Sequence of chain 1.B:
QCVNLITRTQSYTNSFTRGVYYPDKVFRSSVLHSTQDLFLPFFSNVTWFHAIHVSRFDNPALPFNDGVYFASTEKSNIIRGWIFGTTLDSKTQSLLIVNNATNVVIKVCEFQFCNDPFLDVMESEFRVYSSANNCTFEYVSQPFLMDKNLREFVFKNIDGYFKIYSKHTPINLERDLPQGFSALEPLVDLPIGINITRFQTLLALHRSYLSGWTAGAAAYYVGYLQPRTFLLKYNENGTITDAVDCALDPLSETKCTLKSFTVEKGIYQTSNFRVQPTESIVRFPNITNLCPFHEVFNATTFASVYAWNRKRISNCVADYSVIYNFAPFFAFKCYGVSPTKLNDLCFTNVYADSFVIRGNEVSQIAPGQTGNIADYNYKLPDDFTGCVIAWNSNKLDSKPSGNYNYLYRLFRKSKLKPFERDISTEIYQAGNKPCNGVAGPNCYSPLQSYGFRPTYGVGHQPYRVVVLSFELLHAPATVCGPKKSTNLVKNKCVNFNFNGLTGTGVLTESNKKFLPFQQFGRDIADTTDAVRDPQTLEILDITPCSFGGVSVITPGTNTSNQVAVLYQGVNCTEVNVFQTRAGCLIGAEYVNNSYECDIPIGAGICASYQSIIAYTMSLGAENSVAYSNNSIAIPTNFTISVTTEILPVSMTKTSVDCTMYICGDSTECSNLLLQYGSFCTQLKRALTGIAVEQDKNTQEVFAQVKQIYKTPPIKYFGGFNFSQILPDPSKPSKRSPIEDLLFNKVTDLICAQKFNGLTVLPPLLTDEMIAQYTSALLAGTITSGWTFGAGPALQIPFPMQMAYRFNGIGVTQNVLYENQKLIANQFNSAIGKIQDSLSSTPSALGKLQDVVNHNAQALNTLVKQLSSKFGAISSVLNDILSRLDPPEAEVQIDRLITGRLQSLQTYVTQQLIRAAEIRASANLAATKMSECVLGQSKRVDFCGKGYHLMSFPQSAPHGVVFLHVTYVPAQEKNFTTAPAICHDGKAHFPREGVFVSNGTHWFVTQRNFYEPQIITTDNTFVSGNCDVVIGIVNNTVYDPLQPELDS

This protein binds this small molecule.
Small molecule (SMILES): CC(=O)N[C@H]1[C@H](O[C@H]2[C@H](O)[C@@H](NC(C)=O)CO[C@@H]2CO)O[C@H](CO)[C@@H](O)[C@@H]1O

Binding-site contacts:
Ligand atom C5 contacts residue ASN1094 of chain 1.B at 3.7 Å.
Ligand atom C2 contacts residue THR1096 of chain 1.B at 4.0 Å.
Ligand atom C5 contacts residue HIS1097 of chain 1.B at 3.5 Å.
Ligand atom C7 contacts residue THR1096 of chain 1.B at 4.2 Å.
Ligand atom C3 contacts residue HIS1097 of chain 1.B at 3.9 Å.
Ligand atom N2 contacts residue ASN1094 of chain 1.B at 2.9 Å (h-bond).
Ligand atom C6 contacts residue HIS1097 of chain 1.B at 4.3 Å.
Ligand atom C4 contacts residue HIS1097 of chain 1.B at 3.9 Å.
Ligand atom C5 contacts residue PHE1099 of chain 1.B at 3.9 Å (hydrophobic).
Ligand atom C1 contacts residue ASN1094 of chain 1.B at 1.4 Å.
Ligand atom C3 contacts residue ASN1094 of chain 1.B at 3.8 Å.
Ligand atom C6 contacts residue PHE1099 of chain 1.B at 3.6 Å (hydrophobic).
Ligand atom C8 contacts residue ASN1094 of chain 1.B at 3.7 Å.
Ligand atom C1 contacts residue HIS1097 of chain 1.B at 4.3 Å.
Ligand atom C7 contacts residue ASN1094 of chain 1.B at 3.4 Å.
Ligand atom O7 contacts residue HIS1097 of chain 1.B at 3.3 Å.
Ligand atom C7 contacts residue HIS1097 of chain 1.B at 3.9 Å.
Ligand atom C2 contacts residue ASN1094 of chain 1.B at 2.4 Å.
Ligand atom O4 contacts residue HIS1097 of chain 1.B at 3.7 Å.
Ligand atom C1 contacts residue PHE1099 of chain 1.B at 4.2 Å (hydrophobic).
Ligand atom N2 contacts residue THR1096 of chain 1.B at 3.2 Å (h-bond).
Ligand atom O7 contacts residue ASN1094 of chain 1.B at 3.6 Å (h-bond).
Ligand atom O5 contacts residue ASN1094 of chain 1.B at 2.4 Å (h-bond).
Ligand atom C8 contacts residue HIS1097 of chain 1.B at 4.3 Å.
Ligand atom C4 contacts residue ASN1094 of chain 1.B at 4.2 Å.
Ligand atom O5 contacts residue PHE1099 of chain 1.B at 3.7 Å.
Ligand atom C3 contacts residue THR1096 of chain 1.B at 4.1 Å.
Ligand atom C8 contacts residue THR1096 of chain 1.B at 4.0 Å.
Ligand atom C1 contacts residue THR1096 of chain 1.B at 4.3 Å.
Ligand atom O5 contacts residue HIS1097 of chain 1.B at 4.3 Å.